Sequence of chain 1.A:
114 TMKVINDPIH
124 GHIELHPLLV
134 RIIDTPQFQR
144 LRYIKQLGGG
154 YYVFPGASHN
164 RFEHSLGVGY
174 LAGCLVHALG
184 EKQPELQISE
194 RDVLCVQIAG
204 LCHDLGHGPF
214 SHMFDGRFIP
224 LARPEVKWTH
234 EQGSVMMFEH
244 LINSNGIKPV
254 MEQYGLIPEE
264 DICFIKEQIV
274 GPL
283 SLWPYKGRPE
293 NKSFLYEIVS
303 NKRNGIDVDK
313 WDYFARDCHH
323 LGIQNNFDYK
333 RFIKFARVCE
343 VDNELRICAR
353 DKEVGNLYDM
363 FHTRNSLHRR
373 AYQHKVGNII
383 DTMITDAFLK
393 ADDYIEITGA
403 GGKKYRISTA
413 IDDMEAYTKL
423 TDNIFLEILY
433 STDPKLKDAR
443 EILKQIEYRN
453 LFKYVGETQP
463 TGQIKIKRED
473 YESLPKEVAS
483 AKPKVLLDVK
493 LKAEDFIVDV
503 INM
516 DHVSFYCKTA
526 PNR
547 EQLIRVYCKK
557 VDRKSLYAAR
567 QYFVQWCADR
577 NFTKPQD

Binding-site contacts:
Ligand atom C1' contacts residue VAL156 of chain 1.D at 3.6 Å (hydrophobic).
Ligand atom O6 contacts residue ILE136 of chain 1.A at 3.4 Å.
Ligand atom C6 contacts residue ARG451 of chain 1.D at 3.7 Å.
Ligand atom P contacts residue ARG451 of chain 1.D at 3.0 Å.
Ligand atom C1' contacts residue ILE118 of chain 1.A at 3.5 Å (hydrophobic).
Ligand atom O6 contacts residue PHE165 of chain 1.A at 3.5 Å.
Ligand atom N2 contacts residue ARG451 of chain 1.D at 3.2 Å.
Ligand atom OP1 contacts residue ARG451 of chain 1.D at 3.2 Å (salt-bridge).
Ligand atom C2' contacts residue VAL117 of chain 1.A at 3.5 Å (hydrophobic).
Ligand atom N7 contacts residue TYR155 of chain 1.D at 3.0 Å (h-bond).
Ligand atom C8 contacts residue TYR155 of chain 1.D at 3.1 Å (hydrophobic).
Ligand atom OP2 contacts residue LEU453 of chain 1.D at 3.6 Å.
Ligand atom C8 contacts residue ILE118 of chain 1.A at 3.2 Å (hydrophobic).
Ligand atom O6 contacts residue ARG145 of chain 1.A at 3.0 Å (salt-bridge).
Ligand atom C2 contacts residue ARG451 of chain 1.D at 3.4 Å.
Ligand atom N7 contacts residue ARG145 of chain 1.A at 3.4 Å (salt-bridge).
Ligand atom C4 contacts residue ARG451 of chain 1.D at 3.4 Å.
Ligand atom C5 contacts residue ARG451 of chain 1.D at 3.4 Å.
Ligand atom O5' contacts residue ARG451 of chain 1.D at 3.4 Å (salt-bridge).
Ligand atom N2 contacts residue ASP137 of chain 1.A at 3.4 Å (salt-bridge).
Ligand atom N9 contacts residue TYR155 of chain 1.D at 3.7 Å.
Ligand atom C2' contacts residue ILE118 of chain 1.A at 3.6 Å (hydrophobic).
Ligand atom N1 contacts residue ARG451 of chain 1.D at 3.5 Å (salt-bridge).
Ligand atom N1 contacts residue ASP137 of chain 1.A at 3.2 Å (salt-bridge).
Ligand atom OP2 contacts residue LYS455 of chain 1.D at 3.4 Å.
Ligand atom OP2 contacts residue LEU453 of chain 1.D at 3.6 Å (h-bond).
Ligand atom O3' contacts residue VAL117 of chain 1.A at 2.8 Å (h-bond).
Ligand atom C3' contacts residue VAL117 of chain 1.A at 3.5 Å (hydrophobic).
Ligand atom C8 contacts residue VAL156 of chain 1.D at 3.1 Å (hydrophobic).
Ligand atom N9 contacts residue ILE118 of chain 1.A at 3.3 Å.
Ligand atom OP2 contacts residue ARG451 of chain 1.D at 3.0 Å (salt-bridge).
Ligand atom O6 contacts residue GLN142 of chain 1.A at 3.1 Å (h-bond).
Ligand atom C5' contacts residue VAL378 of chain 1.D at 3.8 Å (hydrophobic).
Ligand atom N3 contacts residue ARG451 of chain 1.D at 3.7 Å.
Ligand atom C7 contacts residue THR114 of chain 1.A at 3.5 Å.
Ligand atom OP1 contacts residue LYS116 of chain 1.A at 3.5 Å.
Ligand atom C6 contacts residue LYS116 of chain 1.A at 3.5 Å.
Ligand atom C5 contacts residue TYR155 of chain 1.D at 3.5 Å (hydrophobic).
Ligand atom N9 contacts residue VAL156 of chain 1.D at 3.7 Å.
Ligand atom C6 contacts residue ARG145 of chain 1.A at 3.6 Å.

Sequence of chain 1.D:
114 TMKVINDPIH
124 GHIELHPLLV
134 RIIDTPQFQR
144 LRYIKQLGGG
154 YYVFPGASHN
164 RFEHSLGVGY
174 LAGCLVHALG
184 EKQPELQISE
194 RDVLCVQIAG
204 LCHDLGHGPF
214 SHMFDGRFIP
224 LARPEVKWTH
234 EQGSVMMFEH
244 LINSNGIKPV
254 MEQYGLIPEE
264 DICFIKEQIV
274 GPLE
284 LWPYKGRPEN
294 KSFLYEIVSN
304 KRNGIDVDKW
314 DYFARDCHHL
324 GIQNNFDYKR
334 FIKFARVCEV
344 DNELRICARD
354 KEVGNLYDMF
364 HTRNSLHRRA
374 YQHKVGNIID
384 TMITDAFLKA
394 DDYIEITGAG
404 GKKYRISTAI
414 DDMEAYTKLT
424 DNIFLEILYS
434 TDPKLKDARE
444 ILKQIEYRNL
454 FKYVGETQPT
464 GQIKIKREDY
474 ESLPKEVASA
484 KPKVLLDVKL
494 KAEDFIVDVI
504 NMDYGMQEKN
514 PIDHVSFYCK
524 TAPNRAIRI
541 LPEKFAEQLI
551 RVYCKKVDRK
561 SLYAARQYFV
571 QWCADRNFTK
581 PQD

This protein binds this small molecule.
Small molecule (SMILES): Cc1cn([C@H]2C[C@H](O[P](=O)(O)OC[C@H]3O[C@@H](n4cnc5c(=O)nc(N)[nH]c54)C[C@@H]3O)[C@@H](COP(=O)=O)O2)c(=O)[nH]c1=O